Binding-site contacts:
Ligand atom C2 contacts residue ASN103 of chain 1.F at 2.4 Å.
Ligand atom O6 contacts residue ASN103 of chain 1.F at 4.4 Å.
Ligand atom O7 contacts residue ASN103 of chain 1.F at 3.5 Å (h-bond).
Ligand atom C5 contacts residue ASN103 of chain 1.F at 3.7 Å.
Ligand atom O5 contacts residue LYS117 of chain 1.F at 4.4 Å.
Ligand atom C3 contacts residue ASN103 of chain 1.F at 3.8 Å.
Ligand atom C1 contacts residue ASN103 of chain 1.F at 1.4 Å.
Ligand atom O6 contacts residue LYS117 of chain 1.F at 3.2 Å (salt-bridge).
Ligand atom C6 contacts residue LYS117 of chain 1.F at 4.5 Å.
Ligand atom C8 contacts residue ASN103 of chain 1.F at 4.4 Å.
Ligand atom O6 contacts residue GLY114 of chain 1.F at 4.4 Å.
Ligand atom C7 contacts residue ASN103 of chain 1.F at 3.3 Å.
Ligand atom O5 contacts residue ASN103 of chain 1.F at 2.4 Å (h-bond).
Ligand atom N2 contacts residue ASN103 of chain 1.F at 2.8 Å (h-bond).
Ligand atom C4 contacts residue ASN103 of chain 1.F at 4.2 Å.

This protein binds this small molecule.
Small molecule (SMILES): CC(=O)N[C@H]1[C@H](O[C@H]2[C@H](O)[C@@H](NC(C)=O)CO[C@@H]2CO)O[C@H](CO)[C@@H](O)[C@@H]1O

Sequence of chain 1.F:
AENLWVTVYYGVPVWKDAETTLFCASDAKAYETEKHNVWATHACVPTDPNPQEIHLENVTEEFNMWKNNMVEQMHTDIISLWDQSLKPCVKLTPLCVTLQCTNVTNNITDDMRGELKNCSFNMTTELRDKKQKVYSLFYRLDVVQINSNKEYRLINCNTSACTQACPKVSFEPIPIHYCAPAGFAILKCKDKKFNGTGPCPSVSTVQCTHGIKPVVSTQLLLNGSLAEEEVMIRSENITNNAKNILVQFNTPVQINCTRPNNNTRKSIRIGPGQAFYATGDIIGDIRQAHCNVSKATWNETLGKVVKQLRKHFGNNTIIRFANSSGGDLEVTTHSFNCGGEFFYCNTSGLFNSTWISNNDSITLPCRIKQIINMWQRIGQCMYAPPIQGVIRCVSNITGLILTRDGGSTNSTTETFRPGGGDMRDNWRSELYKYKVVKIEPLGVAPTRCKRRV